Sequence of chain 1.B:
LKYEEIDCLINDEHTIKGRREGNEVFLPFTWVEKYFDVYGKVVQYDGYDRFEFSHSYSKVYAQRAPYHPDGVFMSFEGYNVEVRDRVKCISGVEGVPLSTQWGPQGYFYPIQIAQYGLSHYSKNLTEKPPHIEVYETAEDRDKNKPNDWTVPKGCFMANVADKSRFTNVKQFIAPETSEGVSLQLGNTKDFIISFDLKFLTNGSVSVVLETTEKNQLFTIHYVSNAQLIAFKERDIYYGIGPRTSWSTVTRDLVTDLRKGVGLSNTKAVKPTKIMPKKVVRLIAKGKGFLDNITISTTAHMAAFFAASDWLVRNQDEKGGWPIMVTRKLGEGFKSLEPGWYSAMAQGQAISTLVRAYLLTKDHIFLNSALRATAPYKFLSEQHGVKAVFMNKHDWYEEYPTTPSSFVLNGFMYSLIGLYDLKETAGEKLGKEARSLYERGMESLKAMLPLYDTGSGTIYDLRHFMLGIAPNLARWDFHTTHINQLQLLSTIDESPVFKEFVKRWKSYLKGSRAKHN

Binding-site contacts:
Ligand atom O3 contacts residue TYR410 of chain 1.A at 2.8 Å (h-bond).
Ligand atom O6A contacts residue ASN420 of chain 1.A at 2.5 Å (h-bond).
Ligand atom N2 contacts residue GLY89 of chain 1.A at 3.2 Å (h-bond).
Ligand atom O3 contacts residue TYR470 of chain 1.A at 2.7 Å (h-bond).
Ligand atom C6 contacts residue GLU409 of chain 1.A at 3.1 Å.
Ligand atom O5 contacts residue TYR470 of chain 1.A at 3.1 Å (h-bond).
Ligand atom O6A contacts residue GLN112 of chain 1.A at 2.8 Å (h-bond).
Ligand atom O6 contacts residue TYR90 of chain 1.A at 2.8 Å (h-bond).
Ligand atom O5 contacts residue GLN126 of chain 1.A at 3.2 Å (h-bond).
Ligand atom O3 contacts residue ARG338 of chain 1.A at 3.1 Å (salt-bridge).
Ligand atom O2S contacts residue ARG95 of chain 1.A at 2.7 Å (salt-bridge).
Ligand atom O3 contacts residue TYR410 of chain 1.A at 3.1 Å (h-bond).
Ligand atom O3S contacts residue GLN123 of chain 1.A at 3.2 Å.
Ligand atom O3 contacts residue GLY89 of chain 1.A at 2.7 Å (h-bond).
Ligand atom O2S contacts residue ARG97 of chain 1.A at 3.0 Å (salt-bridge).
Ligand atom O6 contacts residue ARG485 of chain 1.A at 2.8 Å (salt-bridge).
Ligand atom O3S contacts residue ASN482 of chain 1.A at 2.8 Å (h-bond).
Ligand atom O4 contacts residue GLN112 of chain 1.A at 3.1 Å (h-bond).
Ligand atom O2S contacts residue GLN123 of chain 1.A at 3.0 Å (h-bond).
Ligand atom O1S contacts residue ARG473 of chain 1.A at 2.7 Å (salt-bridge).
Ligand atom O3 contacts residue TYR120 of chain 1.A at 2.6 Å (h-bond).
Ligand atom O6B contacts residue GLU409 of chain 1.A at 3.2 Å (salt-bridge).
Ligand atom O2 contacts residue THR491 of chain 1.A at 3.1 Å (h-bond).
Ligand atom O6A contacts residue ARG95 of chain 1.A at 3.1 Å (salt-bridge).
Ligand atom O3S contacts residue ASN527 of chain 1.B at 3.1 Å (h-bond).
Ligand atom C6 contacts residue ASN420 of chain 1.A at 3.3 Å.
Ligand atom O2S contacts residue LYS278 of chain 1.A at 3.2 Å (salt-bridge).
Ligand atom O2 contacts residue GLN112 of chain 1.A at 2.6 Å (h-bond).
Ligand atom O6B contacts residue PHE488 of chain 1.A at 3.2 Å.
Ligand atom O6B contacts residue ASN420 of chain 1.A at 2.8 Å (h-bond).
Ligand atom O6B contacts residue TRP113 of chain 1.A at 3.2 Å (h-bond).
Ligand atom O3 contacts residue ARG97 of chain 1.A at 2.5 Å (salt-bridge).
Ligand atom O3S contacts residue ARG95 of chain 1.A at 2.9 Å (salt-bridge).
Ligand atom C5 contacts residue GLU409 of chain 1.A at 2.8 Å.
Ligand atom O3 contacts residue GLU409 of chain 1.A at 3.1 Å (salt-bridge).
Ligand atom S1 contacts residue ARG95 of chain 1.A at 3.2 Å (salt-bridge).
Ligand atom O6B contacts residue TYR470 of chain 1.A at 2.3 Å (h-bond).
Ligand atom O6 contacts residue TYR424 of chain 1.A at 2.8 Å (h-bond).
Ligand atom O3 contacts residue ASN527 of chain 1.B at 2.7 Å (h-bond).
Ligand atom O3 contacts residue ARG95 of chain 1.A at 3.0 Å.

Sequence of chain 1.A:
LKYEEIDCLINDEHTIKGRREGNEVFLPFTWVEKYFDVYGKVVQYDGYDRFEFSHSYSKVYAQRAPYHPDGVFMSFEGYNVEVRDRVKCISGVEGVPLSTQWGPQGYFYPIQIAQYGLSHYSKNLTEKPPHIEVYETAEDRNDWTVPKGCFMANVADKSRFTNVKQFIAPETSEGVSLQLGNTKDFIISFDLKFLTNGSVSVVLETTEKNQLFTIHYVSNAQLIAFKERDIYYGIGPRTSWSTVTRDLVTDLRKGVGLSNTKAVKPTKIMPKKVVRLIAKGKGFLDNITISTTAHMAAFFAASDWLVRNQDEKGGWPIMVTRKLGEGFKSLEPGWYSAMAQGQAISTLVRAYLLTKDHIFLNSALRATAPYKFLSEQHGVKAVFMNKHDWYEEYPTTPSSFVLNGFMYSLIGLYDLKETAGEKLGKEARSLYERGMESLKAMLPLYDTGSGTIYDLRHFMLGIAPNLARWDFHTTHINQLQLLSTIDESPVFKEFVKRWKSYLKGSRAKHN

The protein below binds the small molecule below.
Small molecule (SMILES): O=C(O)[C@@H]1O[C@@H](O[C@H]2[C@H](O)[C@@H](NS(=O)(=O)O)[C@@H](O[C@H]3[C@H](O)[C@@H](O)[C@H](O[C@H]4[C@H](O)[C@@H](NS(=O)(=O)O)[C@@H](O[C@H]5[C@H](O)[C@@H](O)[C@H](O[C@H]6[C@H](O)[C@@H](NS(=O)(=O)O)[C@@H](O[C@H]7[C@H](O)[C@@H](O)[C@H](O[C@H]8[C@H](O)[C@@H](NS(=O)(=O)O)[C@@H](O)O[C@@H]8CO)O[C@H]7C(=O)O)O[C@@H]6CO)O[C@H]5C(=O)O)O[C@@H]4CO)O[C@H]3C(=O)O)O[C@@H]2CO)[C@H](O)[C@@H](O)[C@@H]1O